The small molecule below binds the protein below.
Small molecule (SMILES): CC(=O)N[C@@H]1[C@@H](O)[C@H](O)[C@@H](CO)O[C@H]1O

Binding-site contacts:
Ligand atom C8 contacts residue THR239 of chain 1.A at 3.8 Å.
Ligand atom C5 contacts residue THR255 of chain 1.A at 3.6 Å.
Ligand atom C1 contacts residue THR255 of chain 1.A at 3.5 Å.
Ligand atom C4 contacts residue ASN253 of chain 1.A at 4.2 Å.
Ligand atom C8 contacts residue ASN253 of chain 1.A at 4.5 Å.
Ligand atom N2 contacts residue ASN253 of chain 1.A at 2.9 Å (h-bond).
Ligand atom C3 contacts residue ASN253 of chain 1.A at 3.8 Å.
Ligand atom C2 contacts residue THR255 of chain 1.A at 4.2 Å.
Ligand atom C5 contacts residue ASN253 of chain 1.A at 3.6 Å.
Ligand atom C1 contacts residue ASN253 of chain 1.A at 1.4 Å.
Ligand atom C7 contacts residue ASN253 of chain 1.A at 3.5 Å.
Ligand atom C3 contacts residue THR255 of chain 1.A at 4.3 Å.
Ligand atom C2 contacts residue ASN253 of chain 1.A at 2.5 Å.
Ligand atom O7 contacts residue ASN253 of chain 1.A at 3.6 Å.
Ligand atom C8 contacts residue MET240 of chain 1.A at 4.1 Å (hydrophobic).
Ligand atom O5 contacts residue THR255 of chain 1.A at 3.8 Å.
Ligand atom O5 contacts residue ASN253 of chain 1.A at 2.4 Å (h-bond).
Ligand atom N2 contacts residue THR255 of chain 1.A at 4.4 Å.

Sequence of chain 1.A:
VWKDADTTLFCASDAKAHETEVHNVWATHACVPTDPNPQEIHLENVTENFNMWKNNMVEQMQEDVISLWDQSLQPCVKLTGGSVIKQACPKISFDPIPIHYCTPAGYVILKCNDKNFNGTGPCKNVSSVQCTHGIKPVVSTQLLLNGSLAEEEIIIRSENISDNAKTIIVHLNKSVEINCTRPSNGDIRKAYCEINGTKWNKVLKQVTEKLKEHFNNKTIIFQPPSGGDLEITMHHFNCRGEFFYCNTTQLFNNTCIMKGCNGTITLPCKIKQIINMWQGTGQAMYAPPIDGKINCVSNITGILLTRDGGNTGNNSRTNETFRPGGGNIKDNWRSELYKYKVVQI